Sequence of chain 43.H:
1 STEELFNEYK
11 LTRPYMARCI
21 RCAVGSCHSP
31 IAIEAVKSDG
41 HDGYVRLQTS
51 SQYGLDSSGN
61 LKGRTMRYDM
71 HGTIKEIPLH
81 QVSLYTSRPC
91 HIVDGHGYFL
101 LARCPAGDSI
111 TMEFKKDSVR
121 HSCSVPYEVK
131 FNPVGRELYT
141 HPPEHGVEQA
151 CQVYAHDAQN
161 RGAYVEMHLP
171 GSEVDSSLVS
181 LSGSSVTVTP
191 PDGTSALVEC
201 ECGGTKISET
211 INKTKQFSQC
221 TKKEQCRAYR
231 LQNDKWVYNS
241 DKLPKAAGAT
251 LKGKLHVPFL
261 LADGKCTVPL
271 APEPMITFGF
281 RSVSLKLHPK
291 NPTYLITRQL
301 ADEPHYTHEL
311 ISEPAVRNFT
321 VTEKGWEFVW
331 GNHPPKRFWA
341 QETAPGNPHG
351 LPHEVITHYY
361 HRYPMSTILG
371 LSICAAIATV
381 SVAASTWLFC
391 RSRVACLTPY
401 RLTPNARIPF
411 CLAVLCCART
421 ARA

Binding-site contacts:
Ligand atom C2 contacts residue ASN212 of chain 43.H at 2.5 Å.
Ligand atom C5 contacts residue ASN212 of chain 43.H at 3.7 Å.
Ligand atom C1 contacts residue ASN212 of chain 43.H at 1.4 Å.
Ligand atom C1 contacts residue ILE211 of chain 43.H at 4.3 Å (hydrophobic).
Ligand atom O6 contacts residue ASN212 of chain 43.H at 4.3 Å.
Ligand atom C3 contacts residue ASN212 of chain 43.H at 3.8 Å.
Ligand atom C4 contacts residue ASN212 of chain 43.H at 4.2 Å.
Ligand atom N2 contacts residue ILE211 of chain 43.H at 4.5 Å.
Ligand atom O5 contacts residue ASN212 of chain 43.H at 2.4 Å (h-bond).
Ligand atom N2 contacts residue ASN212 of chain 43.H at 2.9 Å (h-bond).
Ligand atom C7 contacts residue ASN212 of chain 43.H at 4.0 Å.

This protein binds this small molecule.
Small molecule (SMILES): CC(=O)N[C@@H]1[C@@H](O)[C@H](O)[C@@H](CO)O[C@H]1O